Sequence of chain 2.A:
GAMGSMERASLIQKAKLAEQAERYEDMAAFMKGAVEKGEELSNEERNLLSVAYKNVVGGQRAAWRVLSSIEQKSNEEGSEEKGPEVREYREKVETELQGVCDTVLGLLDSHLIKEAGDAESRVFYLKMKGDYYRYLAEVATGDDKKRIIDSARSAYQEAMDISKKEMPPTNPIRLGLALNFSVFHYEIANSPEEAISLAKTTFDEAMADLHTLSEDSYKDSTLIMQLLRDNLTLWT

Binding-site contacts:
Ligand atom O contacts residue LEU234 of chain 2.A at 3.5 Å.
Ligand atom CD contacts residue GLU187 of chain 2.A at 3.5 Å.
Ligand atom O2P contacts residue ARG134 of chain 2.A at 2.8 Å (salt-bridge).
Ligand atom CA contacts residue ASN231 of chain 2.A at 3.7 Å.
Ligand atom SG contacts residue OQ91 of chain 2.G at 2.0 Å (h-bond).
Ligand atom CA contacts residue ASN231 of chain 2.A at 3.5 Å.
Ligand atom CZ contacts residue GLU187 of chain 2.A at 3.4 Å.
Ligand atom O2P contacts residue TYR135 of chain 2.A at 2.6 Å (h-bond).
Ligand atom NH1 contacts residue ARG65 of chain 2.A at 3.6 Å.
Ligand atom O contacts residue OQ91 of chain 2.G at 3.7 Å.
Ligand atom CB contacts residue ASN180 of chain 2.A at 3.3 Å.
Ligand atom O3P contacts residue ARG61 of chain 2.A at 2.9 Å (salt-bridge).
Ligand atom CB contacts residue OQ91 of chain 2.G at 3.1 Å.
Ligand atom NE contacts residue ARG65 of chain 2.A at 3.7 Å.
Ligand atom CA contacts residue ASN180 of chain 2.A at 3.7 Å.
Ligand atom CZ contacts residue ARG65 of chain 2.A at 3.5 Å.
Ligand atom O3P contacts residue ARG134 of chain 2.A at 2.8 Å (salt-bridge).
Ligand atom NH2 contacts residue ARG61 of chain 2.A at 3.6 Å (salt-bridge).
Ligand atom CB contacts residue ASN231 of chain 2.A at 3.7 Å.
Ligand atom CA contacts residue ASN180 of chain 2.A at 3.5 Å.
Ligand atom O contacts residue ASN231 of chain 2.A at 2.9 Å (h-bond).
Ligand atom N contacts residue LEU179 of chain 2.A at 3.6 Å.
Ligand atom P contacts residue ARG61 of chain 2.A at 3.7 Å.
Ligand atom C contacts residue ASN231 of chain 2.A at 3.6 Å.
Ligand atom CB contacts residue ASN231 of chain 2.A at 3.5 Å.
Ligand atom N contacts residue OQ91 of chain 2.G at 3.7 Å.
Ligand atom NH2 contacts residue ARG65 of chain 2.A at 3.4 Å (salt-bridge).
Ligand atom NH2 contacts residue GLU187 of chain 2.A at 2.8 Å (salt-bridge).
Ligand atom N contacts residue LEU234 of chain 2.A at 3.8 Å.
Ligand atom C contacts residue LEU179 of chain 2.A at 3.5 Å (hydrophobic).
Ligand atom CB contacts residue ASN180 of chain 2.A at 3.4 Å.
Ligand atom O1P contacts residue ARG61 of chain 2.A at 2.8 Å (salt-bridge).
Ligand atom NE contacts residue GLU187 of chain 2.A at 2.8 Å (salt-bridge).
Ligand atom O contacts residue VAL183 of chain 2.A at 3.3 Å.
Ligand atom N contacts residue ASN180 of chain 2.A at 2.8 Å (h-bond).
Ligand atom N contacts residue ASN231 of chain 2.A at 2.8 Å (h-bond).
Ligand atom NH2 contacts residue VAL183 of chain 2.A at 3.6 Å.
Ligand atom CA contacts residue OQ91 of chain 2.G at 3.5 Å.
Ligand atom C contacts residue ASN180 of chain 2.A at 3.6 Å.
Ligand atom NZ contacts residue ASP230 of chain 2.A at 2.8 Å (salt-bridge).

The small molecule below binds the protein below.
Small molecule (SMILES): C[C@H](N)C(=O)N[C@@H](CCCN=C(N)N)C(=O)N[C@@H](CCCN=C(N)N)C(=O)N[C@@H](CCCCN)C(=O)N[C@@H](COP(=O)(O)O)C(=O)N[C@@H](CS)C(=O)N[C@@H](CCC(N)=O)C(=O)N[C@@H](C)C(N)=O